Binding-site contacts:
Ligand atom C4 contacts residue ASN308 of chain 1.F at 4.2 Å.
Ligand atom C7 contacts residue ASN308 of chain 1.F at 3.2 Å.
Ligand atom C3 contacts residue ASN308 of chain 1.F at 3.8 Å.
Ligand atom O5 contacts residue ASN308 of chain 1.F at 2.4 Å (h-bond).
Ligand atom C1 contacts residue ASN308 of chain 1.F at 1.4 Å.
Ligand atom C8 contacts residue SER306 of chain 1.F at 3.8 Å.
Ligand atom O7 contacts residue ASN308 of chain 1.F at 3.5 Å (h-bond).
Ligand atom C2 contacts residue ASN308 of chain 1.F at 2.5 Å.
Ligand atom C8 contacts residue ASN308 of chain 1.F at 3.9 Å.
Ligand atom C5 contacts residue ASN308 of chain 1.F at 3.7 Å.
Ligand atom N2 contacts residue ASN308 of chain 1.F at 2.9 Å (h-bond).

Sequence of chain 1.F:
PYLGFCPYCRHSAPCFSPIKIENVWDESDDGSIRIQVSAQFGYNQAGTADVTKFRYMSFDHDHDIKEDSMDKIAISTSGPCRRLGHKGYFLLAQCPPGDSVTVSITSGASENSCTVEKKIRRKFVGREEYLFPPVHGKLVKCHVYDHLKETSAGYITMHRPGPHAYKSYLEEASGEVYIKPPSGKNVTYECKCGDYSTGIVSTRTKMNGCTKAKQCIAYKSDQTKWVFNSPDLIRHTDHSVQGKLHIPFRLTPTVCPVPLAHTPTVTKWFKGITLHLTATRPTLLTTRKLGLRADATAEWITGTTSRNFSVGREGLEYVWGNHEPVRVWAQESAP

The small molecule below binds the protein below.
Small molecule (SMILES): CC(=O)N[C@@H]1[C@@H](O)[C@H](O)[C@@H](CO)O[C@H]1O